A small-molecule ligand and the protein it binds are described below.
Small molecule (SMILES): CCSc1ccc(C(=O)O)cc1

Sequence of chain 1.A:
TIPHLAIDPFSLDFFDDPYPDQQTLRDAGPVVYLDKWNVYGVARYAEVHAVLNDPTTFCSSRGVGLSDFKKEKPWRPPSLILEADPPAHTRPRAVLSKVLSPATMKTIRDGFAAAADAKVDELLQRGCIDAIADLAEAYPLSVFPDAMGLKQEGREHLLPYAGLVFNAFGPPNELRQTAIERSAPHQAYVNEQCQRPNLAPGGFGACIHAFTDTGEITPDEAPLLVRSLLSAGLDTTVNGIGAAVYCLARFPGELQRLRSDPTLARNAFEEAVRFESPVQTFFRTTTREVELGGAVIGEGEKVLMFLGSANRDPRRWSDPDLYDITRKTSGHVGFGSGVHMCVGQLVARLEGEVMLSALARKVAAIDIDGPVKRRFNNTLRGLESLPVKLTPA

Binding-site contacts:
Ligand atom C10 contacts residue SER228 of chain 1.A at 3.4 Å.
Ligand atom C01 contacts residue HEM1 of chain 1.B at 3.8 Å.
Ligand atom C09 contacts residue HEM1 of chain 1.B at 3.5 Å.
Ligand atom C10 contacts residue SER79 of chain 1.A at 3.5 Å.
Ligand atom C04 contacts residue PHE166 of chain 1.A at 4.2 Å (hydrophobic).
Ligand atom C06 contacts residue ARG76 of chain 1.A at 4.2 Å.
Ligand atom C02 contacts residue HEM1 of chain 1.B at 3.5 Å.
Ligand atom O12 contacts residue LEU82 of chain 1.A at 3.5 Å.
Ligand atom O11 contacts residue SER79 of chain 1.A at 3.9 Å.
Ligand atom C04 contacts residue LEU82 of chain 1.A at 4.1 Å (hydrophobic).
Ligand atom C10 contacts residue LEU82 of chain 1.A at 4.0 Å (hydrophobic).
Ligand atom C02 contacts residue LEU82 of chain 1.A at 4.1 Å (hydrophobic).
Ligand atom C05 contacts residue PHE169 of chain 1.A at 4.0 Å (hydrophobic).
Ligand atom O11 contacts residue ARG76 of chain 1.A at 3.0 Å (salt-bridge).
Ligand atom C06 contacts residue VAL165 of chain 1.A at 4.2 Å (hydrophobic).
Ligand atom C08 contacts residue ALA232 of chain 1.A at 3.8 Å (hydrophobic).
Ligand atom C01 contacts residue LEU82 of chain 1.A at 3.9 Å (hydrophobic).
Ligand atom C04 contacts residue ALA232 of chain 1.A at 3.5 Å (hydrophobic).
Ligand atom S03 contacts residue PHE166 of chain 1.A at 3.5 Å.
Ligand atom C05 contacts residue PHE166 of chain 1.A at 3.9 Å (hydrophobic).
Ligand atom C09 contacts residue LEU82 of chain 1.A at 3.7 Å (hydrophobic).
Ligand atom C06 contacts residue LEU82 of chain 1.A at 3.8 Å (hydrophobic).
Ligand atom C06 contacts residue SER231 of chain 1.A at 3.8 Å.
Ligand atom S03 contacts residue HEM1 of chain 1.B at 4.1 Å.
Ligand atom O11 contacts residue SER228 of chain 1.A at 3.5 Å.
Ligand atom O12 contacts residue SER228 of chain 1.A at 2.7 Å (h-bond).
Ligand atom C05 contacts residue LEU82 of chain 1.A at 4.1 Å (hydrophobic).
Ligand atom C08 contacts residue LEU82 of chain 1.A at 3.6 Å (hydrophobic).
Ligand atom C09 contacts residue ALA232 of chain 1.A at 3.6 Å (hydrophobic).
Ligand atom C06 contacts residue ALA232 of chain 1.A at 3.9 Å (hydrophobic).
Ligand atom C01 contacts residue PHE282 of chain 1.A at 4.0 Å (hydrophobic).
Ligand atom O11 contacts residue SER231 of chain 1.A at 3.5 Å.
Ligand atom C10 contacts residue ARG76 of chain 1.A at 4.0 Å.
Ligand atom C05 contacts residue ALA232 of chain 1.A at 3.7 Å (hydrophobic).
Ligand atom C08 contacts residue HEM1 of chain 1.B at 3.6 Å.
Ligand atom C07 contacts residue ALA232 of chain 1.A at 3.9 Å (hydrophobic).
Ligand atom C07 contacts residue LEU82 of chain 1.A at 3.6 Å (hydrophobic).
Ligand atom O12 contacts residue ILE81 of chain 1.A at 3.9 Å.
Ligand atom O12 contacts residue SER79 of chain 1.A at 2.5 Å (h-bond).
Ligand atom C01 contacts residue PHE169 of chain 1.A at 4.0 Å (hydrophobic).